Sequence of chain 1.A:
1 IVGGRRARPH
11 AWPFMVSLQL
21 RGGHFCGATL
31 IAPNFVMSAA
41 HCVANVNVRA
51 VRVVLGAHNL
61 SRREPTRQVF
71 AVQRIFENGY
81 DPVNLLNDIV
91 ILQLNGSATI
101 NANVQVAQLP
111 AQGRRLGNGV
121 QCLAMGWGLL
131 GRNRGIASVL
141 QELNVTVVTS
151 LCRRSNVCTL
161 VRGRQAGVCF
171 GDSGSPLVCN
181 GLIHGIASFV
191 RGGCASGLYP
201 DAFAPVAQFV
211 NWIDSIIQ

A protein and the small-molecule ligand that binds it are described below.
Small molecule (SMILES): CC(=O)N[C@H]1[C@H](O[C@H]2[C@H](O)[C@@H](NC(C)=O)CO[C@@H]2CO[C@@H]2O[C@@H](C)[C@@H](O)[C@@H](O)[C@@H]2O)O[C@H](CO)[C@@H](O[C@@H]2O[C@H](CO[C@H]3O[C@H](CO)[C@@H](O)[C@H](O)[C@@H]3O[C@@H]3O[C@@H](CO)[C@@H](O[C@H]4O[C@H](CO)[C@@H](O)[C@@H](O)[C@H]4O)[C@@H](O)[C@H]3NC(C)=O)[C@@H](O)[C@H](O[C@H]3O[C@H](CO)[C@@H](O)[C@H](O)[C@@H]3O)[C@@H]2O)[C@@H]1O

Binding-site contacts:
Ligand atom C5 contacts residue ARG49 of chain 1.A at 4.3 Å.
Ligand atom C4 contacts residue ARG52 of chain 1.A at 4.1 Å.
Ligand atom C5 contacts residue ALA71 of chain 1.A at 3.7 Å (hydrophobic).
Ligand atom O7 contacts residue ASN95 of chain 1.A at 3.5 Å (h-bond).
Ligand atom C7 contacts residue ASN95 of chain 1.A at 3.3 Å.
Ligand atom C8 contacts residue ASN95 of chain 1.A at 3.2 Å.
Ligand atom O5 contacts residue ARG52 of chain 1.A at 2.7 Å (salt-bridge).
Ligand atom C5 contacts residue PHE70 of chain 1.A at 4.3 Å (hydrophobic).
Ligand atom O7 contacts residue VAL69 of chain 1.A at 3.7 Å.
Ligand atom C6 contacts residue ARG49 of chain 1.A at 3.4 Å.
Ligand atom O5 contacts residue ALA71 of chain 1.A at 4.3 Å.
Ligand atom O7 contacts residue ARG52 of chain 1.A at 4.2 Å.
Ligand atom C8 contacts residue VAL69 of chain 1.A at 3.9 Å (hydrophobic).
Ligand atom O5 contacts residue PHE70 of chain 1.A at 4.3 Å.
Ligand atom C5 contacts residue ASN95 of chain 1.A at 3.6 Å.
Ligand atom C3 contacts residue ASN95 of chain 1.A at 3.8 Å.
Ligand atom C7 contacts residue VAL69 of chain 1.A at 4.2 Å (hydrophobic).
Ligand atom C6 contacts residue ARG52 of chain 1.A at 3.5 Å.
Ligand atom O4 contacts residue ARG52 of chain 1.A at 3.1 Å (salt-bridge).
Ligand atom C1 contacts residue ARG52 of chain 1.A at 3.5 Å.
Ligand atom C6 contacts residue ALA50 of chain 1.A at 3.9 Å (hydrophobic).
Ligand atom C6 contacts residue VAL51 of chain 1.A at 3.4 Å (hydrophobic).
Ligand atom C4 contacts residue ASN95 of chain 1.A at 4.2 Å.
Ligand atom C2 contacts residue ASN95 of chain 1.A at 2.5 Å.
Ligand atom C2 contacts residue ARG52 of chain 1.A at 3.6 Å.
Ligand atom C5 contacts residue ALA71 of chain 1.A at 4.1 Å (hydrophobic).
Ligand atom C5 contacts residue VAL69 of chain 1.A at 4.0 Å (hydrophobic).
Ligand atom C1 contacts residue ASN95 of chain 1.A at 1.4 Å.
Ligand atom C1 contacts residue ALA71 of chain 1.A at 4.1 Å (hydrophobic).
Ligand atom N2 contacts residue ASN95 of chain 1.A at 3.0 Å (h-bond).
Ligand atom C4 contacts residue ARG49 of chain 1.A at 4.4 Å.
Ligand atom O5 contacts residue ASN95 of chain 1.A at 2.4 Å (h-bond).
Ligand atom C6 contacts residue ALA71 of chain 1.A at 4.0 Å (hydrophobic).
Ligand atom C6 contacts residue PHE70 of chain 1.A at 4.2 Å (hydrophobic).
Ligand atom C6 contacts residue VAL69 of chain 1.A at 4.3 Å (hydrophobic).
Ligand atom O6 contacts residue ALA71 of chain 1.A at 4.1 Å.
Ligand atom C6 contacts residue ALA71 of chain 1.A at 4.1 Å (hydrophobic).
Ligand atom O5 contacts residue ALA71 of chain 1.A at 3.4 Å.
Ligand atom C5 contacts residue ARG52 of chain 1.A at 3.6 Å.